Binding-site contacts:
Ligand atom O1 contacts residue PGE1 of chain 1.C at 3.6 Å (h-bond).
Ligand atom C1 contacts residue ASP265 of chain 1.A at 3.4 Å.
Ligand atom C4 contacts residue LEU204 of chain 1.A at 4.1 Å (hydrophobic).
Ligand atom O5 contacts residue PHE242 of chain 1.A at 3.6 Å.
Ligand atom O2 contacts residue TRP298 of chain 2.A at 3.9 Å.
Ligand atom O2 contacts residue PGE1 of chain 1.C at 4.1 Å.
Ligand atom O4 contacts residue TRP298 of chain 2.A at 2.9 Å (h-bond).
Ligand atom O1 contacts residue GLN329 of chain 2.A at 3.8 Å.
Ligand atom C6 contacts residue ARG217 of chain 1.A at 3.9 Å.
Ligand atom C2 contacts residue TRP298 of chain 2.A at 3.9 Å (hydrophobic).
Ligand atom C2 contacts residue ASP330 of chain 2.A at 3.3 Å.
Ligand atom C6 contacts residue PHE242 of chain 1.A at 3.7 Å (hydrophobic).
Ligand atom C6 contacts residue ILE297 of chain 2.A at 3.8 Å (hydrophobic).
Ligand atom C6 contacts residue LEU204 of chain 1.A at 3.7 Å (hydrophobic).
Ligand atom C1 contacts residue TRP298 of chain 2.A at 3.9 Å (hydrophobic).
Ligand atom O5 contacts residue ASP265 of chain 1.A at 3.3 Å.
Ligand atom C3 contacts residue TRP298 of chain 2.A at 3.8 Å (hydrophobic).
Ligand atom C4 contacts residue TRP298 of chain 2.A at 4.2 Å (hydrophobic).
Ligand atom O7 contacts residue LEU204 of chain 1.A at 3.6 Å.
Ligand atom C1 contacts residue LEU204 of chain 1.A at 3.9 Å (hydrophobic).
Ligand atom C3 contacts residue PHE242 of chain 1.A at 4.0 Å (hydrophobic).
Ligand atom C5 contacts residue LEU204 of chain 1.A at 4.2 Å (hydrophobic).
Ligand atom O6 contacts residue PHE242 of chain 1.A at 4.0 Å.
Ligand atom C4 contacts residue PHE242 of chain 1.A at 3.5 Å (hydrophobic).
Ligand atom C5 contacts residue ASP265 of chain 1.A at 3.7 Å.
Ligand atom O5 contacts residue GLN329 of chain 2.A at 4.2 Å.
Ligand atom O2 contacts residue TYR382 of chain 2.A at 3.6 Å.
Ligand atom C1 contacts residue ASP330 of chain 2.A at 3.7 Å.
Ligand atom C2 contacts residue TRP298 of chain 2.A at 4.0 Å (hydrophobic).
Ligand atom O6 contacts residue PRO216 of chain 1.A at 3.5 Å.
Ligand atom O1 contacts residue ASP265 of chain 1.A at 2.7 Å (salt-bridge).
Ligand atom C3 contacts residue LEU204 of chain 1.A at 4.0 Å (hydrophobic).
Ligand atom O3 contacts residue TRP298 of chain 2.A at 4.2 Å.
Ligand atom O5 contacts residue ILE297 of chain 2.A at 4.0 Å.
Ligand atom O2 contacts residue ASP330 of chain 2.A at 2.9 Å (salt-bridge).
Ligand atom C8 contacts residue GLN185 of chain 2.A at 3.2 Å.
Ligand atom C5 contacts residue PHE242 of chain 1.A at 3.6 Å (hydrophobic).
Ligand atom C1 contacts residue GLN329 of chain 2.A at 3.5 Å.
Ligand atom C8 contacts residue ARG217 of chain 1.A at 4.1 Å.
Ligand atom C6 contacts residue PHE242 of chain 1.A at 3.9 Å (hydrophobic).

Sequence of chain 2.A:
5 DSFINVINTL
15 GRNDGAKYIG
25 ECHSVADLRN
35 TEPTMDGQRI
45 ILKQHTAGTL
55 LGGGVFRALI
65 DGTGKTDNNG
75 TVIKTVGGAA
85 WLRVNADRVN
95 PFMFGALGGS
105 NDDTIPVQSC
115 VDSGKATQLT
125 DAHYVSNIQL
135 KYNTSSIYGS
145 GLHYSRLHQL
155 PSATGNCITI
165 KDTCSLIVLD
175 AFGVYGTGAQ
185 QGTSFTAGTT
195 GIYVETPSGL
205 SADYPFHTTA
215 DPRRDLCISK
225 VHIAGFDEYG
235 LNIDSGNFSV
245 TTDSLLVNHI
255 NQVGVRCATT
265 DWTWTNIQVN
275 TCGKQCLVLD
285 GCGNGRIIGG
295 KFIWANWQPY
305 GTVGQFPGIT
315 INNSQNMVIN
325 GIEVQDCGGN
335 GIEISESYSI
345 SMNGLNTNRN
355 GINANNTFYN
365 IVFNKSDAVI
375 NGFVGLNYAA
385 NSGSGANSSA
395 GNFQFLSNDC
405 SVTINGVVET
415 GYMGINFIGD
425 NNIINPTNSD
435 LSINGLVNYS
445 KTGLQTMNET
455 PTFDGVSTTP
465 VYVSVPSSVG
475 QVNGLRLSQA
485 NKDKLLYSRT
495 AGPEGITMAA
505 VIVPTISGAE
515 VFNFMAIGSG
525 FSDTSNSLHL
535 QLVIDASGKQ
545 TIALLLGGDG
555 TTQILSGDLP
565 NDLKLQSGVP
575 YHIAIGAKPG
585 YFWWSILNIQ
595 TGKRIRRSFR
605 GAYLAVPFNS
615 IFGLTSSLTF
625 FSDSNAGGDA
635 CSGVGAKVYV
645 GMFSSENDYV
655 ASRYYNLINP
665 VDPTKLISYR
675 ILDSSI

The protein below binds the small molecule below.
Small molecule (SMILES): CC(=O)N[C@H]1[C@@H](O[C@@H]2[C@H](O[C@@H]3[C@H](O)[C@H](C)O[C@@H](O)[C@H]3O)O[C@H](C)[C@@H](NC(C)=O)[C@@H]2O)O[C@H](CO)[C@H](O)[C@@H]1O[C@@H]1O[C@H](CO)[C@@H](O)[C@H](O)[C@H]1O

Sequence of chain 1.A:
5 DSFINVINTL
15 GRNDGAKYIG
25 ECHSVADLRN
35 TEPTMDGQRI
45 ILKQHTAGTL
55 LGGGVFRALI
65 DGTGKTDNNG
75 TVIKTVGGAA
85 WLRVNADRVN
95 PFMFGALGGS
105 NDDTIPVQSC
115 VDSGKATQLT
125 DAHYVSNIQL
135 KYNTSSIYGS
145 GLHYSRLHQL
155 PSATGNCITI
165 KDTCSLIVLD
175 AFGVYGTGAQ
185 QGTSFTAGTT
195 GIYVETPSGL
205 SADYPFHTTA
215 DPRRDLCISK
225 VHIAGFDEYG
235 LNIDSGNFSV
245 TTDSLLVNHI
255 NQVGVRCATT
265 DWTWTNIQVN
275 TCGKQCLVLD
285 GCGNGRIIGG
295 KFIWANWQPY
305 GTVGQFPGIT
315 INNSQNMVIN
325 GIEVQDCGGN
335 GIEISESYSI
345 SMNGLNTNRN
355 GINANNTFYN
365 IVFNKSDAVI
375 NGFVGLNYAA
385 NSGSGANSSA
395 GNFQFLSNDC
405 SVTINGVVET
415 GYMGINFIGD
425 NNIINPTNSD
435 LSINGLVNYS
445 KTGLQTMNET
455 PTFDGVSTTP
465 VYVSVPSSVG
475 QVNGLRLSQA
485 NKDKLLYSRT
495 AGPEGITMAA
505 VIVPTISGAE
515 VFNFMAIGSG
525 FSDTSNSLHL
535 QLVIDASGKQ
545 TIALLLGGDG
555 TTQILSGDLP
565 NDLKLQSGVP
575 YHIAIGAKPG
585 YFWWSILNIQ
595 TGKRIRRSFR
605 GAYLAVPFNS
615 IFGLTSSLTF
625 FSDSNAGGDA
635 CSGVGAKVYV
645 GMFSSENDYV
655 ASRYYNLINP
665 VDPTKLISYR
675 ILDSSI